This protein binds this small molecule.
Small molecule (SMILES): CC(=O)N[C@@H]1[C@@H](O)[C@H](O)[C@@H](CO)O[C@H]1O

Sequence of chain 1.B:
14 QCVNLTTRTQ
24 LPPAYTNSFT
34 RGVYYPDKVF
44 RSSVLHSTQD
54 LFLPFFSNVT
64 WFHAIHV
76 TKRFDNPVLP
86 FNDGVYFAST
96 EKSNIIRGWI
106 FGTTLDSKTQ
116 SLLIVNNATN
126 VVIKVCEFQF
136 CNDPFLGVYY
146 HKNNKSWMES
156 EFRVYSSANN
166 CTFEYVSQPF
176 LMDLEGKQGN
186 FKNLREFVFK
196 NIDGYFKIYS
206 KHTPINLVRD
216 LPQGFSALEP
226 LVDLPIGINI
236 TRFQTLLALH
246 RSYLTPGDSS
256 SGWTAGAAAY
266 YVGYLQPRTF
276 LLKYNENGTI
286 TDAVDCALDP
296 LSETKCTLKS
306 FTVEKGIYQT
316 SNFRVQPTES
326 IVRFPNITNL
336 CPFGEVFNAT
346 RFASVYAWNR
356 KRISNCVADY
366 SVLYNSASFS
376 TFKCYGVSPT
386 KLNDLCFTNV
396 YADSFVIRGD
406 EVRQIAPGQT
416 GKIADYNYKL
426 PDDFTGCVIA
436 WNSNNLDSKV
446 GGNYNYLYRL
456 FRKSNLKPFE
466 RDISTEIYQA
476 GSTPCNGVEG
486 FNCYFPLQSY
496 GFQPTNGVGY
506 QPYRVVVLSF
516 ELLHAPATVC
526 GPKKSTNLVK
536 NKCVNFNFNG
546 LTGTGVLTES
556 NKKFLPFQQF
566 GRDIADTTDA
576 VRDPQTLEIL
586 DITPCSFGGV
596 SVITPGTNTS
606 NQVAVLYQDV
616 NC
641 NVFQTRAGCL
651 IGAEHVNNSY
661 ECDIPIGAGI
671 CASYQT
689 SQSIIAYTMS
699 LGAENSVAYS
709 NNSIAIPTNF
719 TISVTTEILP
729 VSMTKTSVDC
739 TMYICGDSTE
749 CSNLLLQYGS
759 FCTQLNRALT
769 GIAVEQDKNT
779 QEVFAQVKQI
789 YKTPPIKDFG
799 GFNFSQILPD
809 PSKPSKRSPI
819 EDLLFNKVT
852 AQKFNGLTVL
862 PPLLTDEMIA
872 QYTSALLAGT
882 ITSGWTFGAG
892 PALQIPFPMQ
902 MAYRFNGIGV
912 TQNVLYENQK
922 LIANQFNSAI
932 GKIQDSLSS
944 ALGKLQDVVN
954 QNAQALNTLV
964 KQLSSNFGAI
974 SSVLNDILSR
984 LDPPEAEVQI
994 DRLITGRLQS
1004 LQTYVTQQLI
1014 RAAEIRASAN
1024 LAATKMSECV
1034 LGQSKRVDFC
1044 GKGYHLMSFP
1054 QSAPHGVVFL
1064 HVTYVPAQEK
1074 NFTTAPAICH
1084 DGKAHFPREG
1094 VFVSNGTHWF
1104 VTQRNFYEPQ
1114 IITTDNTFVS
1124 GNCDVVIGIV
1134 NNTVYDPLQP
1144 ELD

Binding-site contacts:
Ligand atom C7 contacts residue ASN1098 of chain 1.B at 3.9 Å.
Ligand atom C8 contacts residue TYR1110 of chain 1.B at 3.4 Å (hydrophobic).
Ligand atom C4 contacts residue THR1100 of chain 1.B at 4.2 Å.
Ligand atom O3 contacts residue HIS1101 of chain 1.B at 4.4 Å.
Ligand atom C2 contacts residue ASN1098 of chain 1.B at 2.5 Å.
Ligand atom C5 contacts residue ASN1098 of chain 1.B at 3.7 Å.
Ligand atom C5 contacts residue THR1100 of chain 1.B at 4.2 Å.
Ligand atom O7 contacts residue HIS1101 of chain 1.B at 4.5 Å.
Ligand atom N2 contacts residue ASN1098 of chain 1.B at 2.9 Å (h-bond).
Ligand atom C4 contacts residue ASN1098 of chain 1.B at 4.3 Å.
Ligand atom O5 contacts residue ASN1098 of chain 1.B at 2.4 Å (h-bond).
Ligand atom C7 contacts residue TYR1110 of chain 1.B at 4.4 Å (hydrophobic).
Ligand atom C7 contacts residue PHE1103 of chain 1.B at 4.2 Å (hydrophobic).
Ligand atom C4 contacts residue HIS1101 of chain 1.B at 4.4 Å.
Ligand atom C6 contacts residue THR1100 of chain 1.B at 3.6 Å.
Ligand atom O6 contacts residue THR1100 of chain 1.B at 3.8 Å.
Ligand atom O5 contacts residue THR1100 of chain 1.B at 4.1 Å.
Ligand atom O7 contacts residue PHE1103 of chain 1.B at 3.2 Å.
Ligand atom O7 contacts residue ASN1098 of chain 1.B at 4.3 Å.
Ligand atom C1 contacts residue ASN1098 of chain 1.B at 1.4 Å.
Ligand atom C3 contacts residue ASN1098 of chain 1.B at 3.8 Å.